The small molecule below binds the protein below.
Small molecule (SMILES): Oc1cc(Cl)ccc1Oc1ccc(Cl)cc1Cl

Binding-site contacts:
Ligand atom C3 contacts residue ILE200 of chain 1.B at 3.3 Å (hydrophobic).
Ligand atom C12 contacts residue ILE100 of chain 1.B at 3.6 Å (hydrophobic).
Ligand atom C12 contacts residue ALA196 of chain 1.B at 3.9 Å (hydrophobic).
Ligand atom C6 contacts residue NAD1 of chain 1.T at 3.2 Å.
Ligand atom C12 contacts residue ILE200 of chain 1.B at 4.0 Å (hydrophobic).
Ligand atom C4 contacts residue ILE200 of chain 1.B at 3.6 Å (hydrophobic).
Ligand atom C3 contacts residue NAD1 of chain 1.T at 3.3 Å.
Ligand atom C10 contacts residue GLY93 of chain 1.B at 3.6 Å.
Ligand atom CL16 contacts residue ALA196 of chain 1.B at 3.7 Å.
Ligand atom C3 contacts residue PHE203 of chain 1.B at 3.6 Å (hydrophobic).
Ligand atom C2 contacts residue ILE200 of chain 1.B at 3.5 Å (hydrophobic).
Ligand atom C10 contacts residue ALA196 of chain 1.B at 3.9 Å (hydrophobic).
Ligand atom C9 contacts residue NAD1 of chain 1.T at 3.8 Å.
Ligand atom C13 contacts residue ALA196 of chain 1.B at 3.9 Å (hydrophobic).
Ligand atom C5 contacts residue NAD1 of chain 1.T at 3.4 Å.
Ligand atom C3 contacts residue ALA197 of chain 1.B at 3.9 Å (hydrophobic).
Ligand atom CL14 contacts residue TYR146 of chain 1.B at 3.5 Å.
Ligand atom CL16 contacts residue GLY93 of chain 1.B at 3.3 Å.
Ligand atom CL14 contacts residue NAD1 of chain 1.T at 3.7 Å.
Ligand atom C2 contacts residue NAD1 of chain 1.T at 3.5 Å.
Ligand atom C6 contacts residue TYR156 of chain 1.B at 3.6 Å (hydrophobic).
Ligand atom O17 contacts residue NAD1 of chain 1.T at 2.3 Å (h-bond).
Ligand atom CL15 contacts residue ALA95 of chain 1.B at 3.4 Å.
Ligand atom CL15 contacts residue ILE100 of chain 1.B at 3.4 Å.
Ligand atom C1 contacts residue NAD1 of chain 1.T at 3.6 Å.
Ligand atom CL16 contacts residue NAD1 of chain 1.T at 3.2 Å.
Ligand atom C5 contacts residue ILE200 of chain 1.B at 4.0 Å (hydrophobic).
Ligand atom C4 contacts residue NAD1 of chain 1.T at 3.5 Å.
Ligand atom C13 contacts residue ILE200 of chain 1.B at 3.6 Å (hydrophobic).
Ligand atom C4 contacts residue ALA197 of chain 1.B at 3.7 Å (hydrophobic).
Ligand atom C8 contacts residue NAD1 of chain 1.T at 3.6 Å.
Ligand atom C8 contacts residue ALA196 of chain 1.B at 3.6 Å (hydrophobic).
Ligand atom C1 contacts residue TYR156 of chain 1.B at 3.6 Å (hydrophobic).
Ligand atom C1 contacts residue TYR146 of chain 1.B at 3.9 Å (hydrophobic).
Ligand atom CL14 contacts residue PHE203 of chain 1.B at 3.5 Å.
Ligand atom O17 contacts residue TYR156 of chain 1.B at 2.6 Å (h-bond).
Ligand atom O7 contacts residue ALA196 of chain 1.B at 3.9 Å.
Ligand atom C9 contacts residue ALA196 of chain 1.B at 3.5 Å (hydrophobic).
Ligand atom C1 contacts residue ILE200 of chain 1.B at 3.9 Å (hydrophobic).
Ligand atom O7 contacts residue NAD1 of chain 1.T at 2.9 Å (h-bond).

Sequence of chain 1.B:
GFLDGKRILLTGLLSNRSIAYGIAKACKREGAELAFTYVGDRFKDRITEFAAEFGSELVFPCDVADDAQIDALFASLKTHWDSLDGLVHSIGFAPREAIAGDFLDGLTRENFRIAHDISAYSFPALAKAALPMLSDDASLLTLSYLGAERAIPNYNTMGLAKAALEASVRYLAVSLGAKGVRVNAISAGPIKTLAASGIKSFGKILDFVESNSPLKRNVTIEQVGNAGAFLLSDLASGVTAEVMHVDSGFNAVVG